Binding-site contacts:
Ligand atom SD contacts residue PHE187 of chain 1.A at 3.2 Å.
Ligand atom CG contacts residue 5CD1 of chain 3.C at 3.6 Å.
Ligand atom N contacts residue TRP191 of chain 1.A at 3.8 Å.
Ligand atom O contacts residue THR128 of chain 3.A at 2.8 Å (h-bond).
Ligand atom CG contacts residue PHE227 of chain 1.A at 4.3 Å (hydrophobic).
Ligand atom O contacts residue TRP191 of chain 1.A at 4.4 Å.
Ligand atom SD contacts residue ASP184 of chain 1.A at 3.6 Å.
Ligand atom C contacts residue TRP191 of chain 1.A at 3.8 Å (hydrophobic).
Ligand atom SD contacts residue 5CD1 of chain 3.C at 3.5 Å.
Ligand atom CE contacts residue 5CD1 of chain 3.C at 3.4 Å.
Ligand atom CE contacts residue ASN189 of chain 1.A at 2.9 Å.
Ligand atom O contacts residue SER241 of chain 1.A at 2.8 Å (h-bond).
Ligand atom O contacts residue ASN240 of chain 1.A at 3.4 Å.
Ligand atom N contacts residue SER241 of chain 1.A at 2.0 Å (h-bond).
Ligand atom OXT contacts residue TRP191 of chain 1.A at 3.4 Å (h-bond).
Ligand atom C contacts residue THR128 of chain 3.A at 3.5 Å.
Ligand atom CA contacts residue SER241 of chain 1.A at 3.2 Å.
Ligand atom OXT contacts residue ASP184 of chain 1.A at 3.9 Å.
Ligand atom CB contacts residue TRP129 of chain 3.A at 4.0 Å (hydrophobic).
Ligand atom C contacts residue SER241 of chain 1.A at 3.5 Å.
Ligand atom CE contacts residue PHE187 of chain 1.A at 3.3 Å (hydrophobic).
Ligand atom CB contacts residue THR128 of chain 3.A at 3.2 Å.
Ligand atom CE contacts residue PHE227 of chain 1.A at 4.4 Å (hydrophobic).
Ligand atom C contacts residue ASN240 of chain 1.A at 4.0 Å.
Ligand atom OXT contacts residue ASN189 of chain 1.A at 4.1 Å.
Ligand atom OXT contacts residue PHE227 of chain 1.A at 4.2 Å.
Ligand atom CB contacts residue SER241 of chain 1.A at 4.0 Å.
Ligand atom OXT contacts residue TYR238 of chain 1.A at 3.1 Å (h-bond).
Ligand atom CG contacts residue THR128 of chain 3.A at 3.2 Å.
Ligand atom CE contacts residue ASP184 of chain 1.A at 2.3 Å.
Ligand atom C contacts residue TYR238 of chain 1.A at 4.2 Å (hydrophobic).
Ligand atom O contacts residue TYR238 of chain 1.A at 4.1 Å.
Ligand atom OXT contacts residue ASN240 of chain 1.A at 4.0 Å.
Ligand atom CA contacts residue ASP184 of chain 1.A at 4.5 Å.
Ligand atom OXT contacts residue THR128 of chain 3.A at 4.3 Å.
Ligand atom N contacts residue TRP129 of chain 3.A at 3.7 Å.
Ligand atom CA contacts residue THR128 of chain 3.A at 4.2 Å.
Ligand atom CA contacts residue TRP191 of chain 1.A at 3.8 Å (hydrophobic).
Ligand atom N contacts residue ARG242 of chain 1.A at 4.2 Å.

This protein binds this small molecule.
Small molecule (SMILES): CSCC[C@H](N)C(=O)O

Sequence of chain 3.A:
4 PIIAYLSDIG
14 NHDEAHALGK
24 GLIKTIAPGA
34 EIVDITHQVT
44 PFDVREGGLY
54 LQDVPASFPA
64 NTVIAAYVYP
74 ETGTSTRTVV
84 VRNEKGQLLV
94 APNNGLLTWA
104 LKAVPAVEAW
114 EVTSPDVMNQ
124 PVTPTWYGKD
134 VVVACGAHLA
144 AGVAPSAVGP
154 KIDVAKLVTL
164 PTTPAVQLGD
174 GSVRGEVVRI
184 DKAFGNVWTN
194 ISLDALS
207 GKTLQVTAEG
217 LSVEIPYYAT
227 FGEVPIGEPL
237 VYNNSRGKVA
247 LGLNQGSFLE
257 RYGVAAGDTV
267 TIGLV

Sequence of chain 1.A:
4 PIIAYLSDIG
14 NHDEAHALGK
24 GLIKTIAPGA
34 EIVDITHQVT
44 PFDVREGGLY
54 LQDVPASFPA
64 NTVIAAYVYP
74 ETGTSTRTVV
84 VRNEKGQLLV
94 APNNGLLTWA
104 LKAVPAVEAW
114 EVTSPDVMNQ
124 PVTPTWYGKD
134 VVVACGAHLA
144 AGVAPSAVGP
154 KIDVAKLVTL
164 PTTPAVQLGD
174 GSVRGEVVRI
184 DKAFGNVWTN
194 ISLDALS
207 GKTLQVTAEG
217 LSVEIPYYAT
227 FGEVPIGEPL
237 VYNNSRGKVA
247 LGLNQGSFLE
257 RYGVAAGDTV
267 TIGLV